Binding-site contacts:
Ligand atom C contacts residue ALA202 of chain 1.A at 3.4 Å (hydrophobic).
Ligand atom C contacts residue ILE220 of chain 1.A at 3.4 Å (hydrophobic).
Ligand atom C contacts residue THR218 of chain 1.A at 3.9 Å.
Ligand atom C contacts residue THR218 of chain 1.A at 4.2 Å.
Ligand atom CB contacts residue HIS97 of chain 1.A at 3.9 Å.
Ligand atom CB contacts residue ARG199 of chain 1.A at 3.7 Å.
Ligand atom CA contacts residue ALA219 of chain 1.A at 3.7 Å (hydrophobic).
Ligand atom O contacts residue HIS97 of chain 1.A at 3.6 Å.
Ligand atom CB contacts residue LEU182 of chain 1.A at 3.6 Å (hydrophobic).
Ligand atom CA contacts residue ARG199 of chain 1.A at 4.2 Å.
Ligand atom O contacts residue ASN201 of chain 1.A at 3.4 Å (h-bond).
Ligand atom O contacts residue ARG199 of chain 1.A at 4.4 Å.
Ligand atom C contacts residue HIS97 of chain 1.A at 4.0 Å.
Ligand atom C contacts residue LEU221 of chain 1.A at 4.2 Å (hydrophobic).
Ligand atom C contacts residue ASN198 of chain 1.A at 4.4 Å.
Ligand atom C contacts residue HIS97 of chain 1.A at 4.2 Å.
Ligand atom CA contacts residue ILE220 of chain 1.A at 3.5 Å (hydrophobic).
Ligand atom C contacts residue ILE220 of chain 1.A at 4.2 Å (hydrophobic).
Ligand atom O contacts residue ASN198 of chain 1.A at 3.8 Å.
Ligand atom CB contacts residue GLY200 of chain 1.A at 4.4 Å.
Ligand atom O contacts residue ALA202 of chain 1.A at 2.7 Å (h-bond).
Ligand atom O contacts residue LEU221 of chain 1.A at 3.5 Å.
Ligand atom N contacts residue ALA219 of chain 1.A at 4.2 Å.
Ligand atom O contacts residue GLY200 of chain 1.A at 3.5 Å (h-bond).
Ligand atom CB contacts residue ILE220 of chain 1.A at 3.5 Å (hydrophobic).
Ligand atom CB contacts residue ASN198 of chain 1.A at 3.4 Å.
Ligand atom C contacts residue ALA219 of chain 1.A at 4.0 Å (hydrophobic).
Ligand atom CB contacts residue ILE220 of chain 1.A at 4.2 Å (hydrophobic).
Ligand atom CA contacts residue THR218 of chain 1.A at 3.9 Å.
Ligand atom N contacts residue THR218 of chain 1.A at 3.5 Å (h-bond).
Ligand atom CB contacts residue ALA219 of chain 1.A at 4.1 Å (hydrophobic).
Ligand atom CB contacts residue THR218 of chain 1.A at 4.1 Å.
Ligand atom N contacts residue ALA219 of chain 1.A at 4.0 Å.
Ligand atom N contacts residue ILE220 of chain 1.A at 3.1 Å (h-bond).
Ligand atom C contacts residue GLY200 of chain 1.A at 3.9 Å.
Ligand atom C contacts residue ARG199 of chain 1.A at 4.4 Å.
Ligand atom O contacts residue ILE220 of chain 1.A at 2.6 Å (h-bond).
Ligand atom O contacts residue THR218 of chain 1.A at 4.2 Å.
Ligand atom CA contacts residue THR218 of chain 1.A at 4.4 Å.
Ligand atom O contacts residue ALA219 of chain 1.A at 3.1 Å.

The small molecule below binds the protein below.
Small molecule (SMILES): C[C@H](N)C(=O)N[C@@H](C)C(=O)N[C@@H](C)C(=O)N[C@@H](C)C(=O)N[C@@H](C)C=O

Sequence of chain 1.A:
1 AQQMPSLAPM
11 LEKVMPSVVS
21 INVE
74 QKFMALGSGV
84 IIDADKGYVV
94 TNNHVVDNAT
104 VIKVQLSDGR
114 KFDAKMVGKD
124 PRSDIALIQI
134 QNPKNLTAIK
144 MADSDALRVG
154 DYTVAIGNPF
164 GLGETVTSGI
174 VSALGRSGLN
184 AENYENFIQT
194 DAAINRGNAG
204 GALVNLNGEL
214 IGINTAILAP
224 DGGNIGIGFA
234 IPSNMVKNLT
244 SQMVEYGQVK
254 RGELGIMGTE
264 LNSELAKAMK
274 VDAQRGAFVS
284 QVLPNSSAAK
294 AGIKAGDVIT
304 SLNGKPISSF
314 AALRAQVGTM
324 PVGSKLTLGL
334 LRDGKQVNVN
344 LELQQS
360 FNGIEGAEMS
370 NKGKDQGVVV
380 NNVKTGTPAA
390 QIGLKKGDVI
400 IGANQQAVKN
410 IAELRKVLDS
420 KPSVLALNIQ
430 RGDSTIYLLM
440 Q